Sequence of chain 3.A:
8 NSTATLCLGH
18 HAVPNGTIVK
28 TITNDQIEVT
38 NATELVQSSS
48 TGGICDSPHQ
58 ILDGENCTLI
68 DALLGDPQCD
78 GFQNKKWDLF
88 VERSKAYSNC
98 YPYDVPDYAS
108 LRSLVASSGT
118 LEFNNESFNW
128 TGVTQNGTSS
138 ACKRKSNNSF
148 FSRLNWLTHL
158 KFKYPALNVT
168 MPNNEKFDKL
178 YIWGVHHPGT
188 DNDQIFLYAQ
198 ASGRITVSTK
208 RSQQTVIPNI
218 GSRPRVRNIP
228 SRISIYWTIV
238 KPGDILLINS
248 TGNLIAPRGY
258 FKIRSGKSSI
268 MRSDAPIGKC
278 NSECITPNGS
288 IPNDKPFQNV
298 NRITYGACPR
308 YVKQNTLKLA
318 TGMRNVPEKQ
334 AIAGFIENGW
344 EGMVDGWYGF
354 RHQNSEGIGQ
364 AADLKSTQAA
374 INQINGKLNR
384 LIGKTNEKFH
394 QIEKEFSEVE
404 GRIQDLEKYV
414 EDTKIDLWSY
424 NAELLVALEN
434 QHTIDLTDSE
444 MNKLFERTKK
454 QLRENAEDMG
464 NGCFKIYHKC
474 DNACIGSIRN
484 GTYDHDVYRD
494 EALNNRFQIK

The small molecule below binds the protein below.
Small molecule (SMILES): CC(=O)N[C@@H]1[C@@H](O)[C@H](O)[C@@H](CO)O[C@H]1O

Binding-site contacts:
Ligand atom C1 contacts residue VAL297 of chain 3.A at 3.6 Å (hydrophobic).
Ligand atom C5 contacts residue ASN298 of chain 3.A at 3.8 Å.
Ligand atom C8 contacts residue SER45 of chain 3.A at 3.4 Å.
Ligand atom C5 contacts residue VAL297 of chain 3.A at 4.5 Å (hydrophobic).
Ligand atom O5 contacts residue ASN285 of chain 3.A at 2.4 Å (h-bond).
Ligand atom C1 contacts residue ASN285 of chain 3.A at 1.4 Å.
Ligand atom O7 contacts residue ASN285 of chain 3.A at 3.0 Å (h-bond).
Ligand atom C2 contacts residue VAL297 of chain 3.A at 3.9 Å (hydrophobic).
Ligand atom C4 contacts residue ASN285 of chain 3.A at 4.2 Å.
Ligand atom C6 contacts residue ASN298 of chain 3.A at 4.0 Å.
Ligand atom C1 contacts residue ASN298 of chain 3.A at 4.0 Å.
Ligand atom C2 contacts residue ASN285 of chain 3.A at 2.4 Å.
Ligand atom C8 contacts residue VAL297 of chain 3.A at 4.1 Å (hydrophobic).
Ligand atom C5 contacts residue ASN285 of chain 3.A at 3.6 Å.
Ligand atom C8 contacts residue ASN285 of chain 3.A at 4.4 Å.
Ligand atom N2 contacts residue VAL297 of chain 3.A at 3.5 Å (h-bond).
Ligand atom N2 contacts residue ASN285 of chain 3.A at 2.9 Å (h-bond).
Ligand atom O5 contacts residue ASN298 of chain 3.A at 3.7 Å.
Ligand atom C3 contacts residue VAL297 of chain 3.A at 4.1 Å (hydrophobic).
Ligand atom C7 contacts residue VAL297 of chain 3.A at 4.3 Å (hydrophobic).
Ligand atom C6 contacts residue GLU398 of chain 3.A at 4.2 Å.
Ligand atom C3 contacts residue ASN285 of chain 3.A at 3.8 Å.
Ligand atom C7 contacts residue ASN285 of chain 3.A at 3.2 Å.